Sequence of chain 1.A:
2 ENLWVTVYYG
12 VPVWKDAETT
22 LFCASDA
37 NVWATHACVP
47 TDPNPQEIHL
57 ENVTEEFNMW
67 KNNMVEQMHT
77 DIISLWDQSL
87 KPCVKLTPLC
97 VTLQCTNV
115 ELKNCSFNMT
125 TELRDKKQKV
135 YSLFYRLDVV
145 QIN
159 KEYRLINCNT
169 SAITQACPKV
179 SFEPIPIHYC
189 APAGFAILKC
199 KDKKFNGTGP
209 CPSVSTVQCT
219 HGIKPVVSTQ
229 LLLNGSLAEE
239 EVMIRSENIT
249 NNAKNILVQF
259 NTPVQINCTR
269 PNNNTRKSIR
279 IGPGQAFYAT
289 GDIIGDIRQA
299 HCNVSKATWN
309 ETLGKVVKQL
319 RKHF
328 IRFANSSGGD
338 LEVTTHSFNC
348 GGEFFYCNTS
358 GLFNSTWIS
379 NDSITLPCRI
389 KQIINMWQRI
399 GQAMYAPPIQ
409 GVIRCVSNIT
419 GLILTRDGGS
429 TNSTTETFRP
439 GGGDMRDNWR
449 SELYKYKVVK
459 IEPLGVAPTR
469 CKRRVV

Sequence of chain 1.C:
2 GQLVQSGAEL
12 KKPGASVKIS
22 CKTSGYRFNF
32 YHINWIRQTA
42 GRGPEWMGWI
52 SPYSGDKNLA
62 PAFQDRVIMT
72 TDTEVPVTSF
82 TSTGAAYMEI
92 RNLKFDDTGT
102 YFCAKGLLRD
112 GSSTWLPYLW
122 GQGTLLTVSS

This protein binds this small molecule.
Small molecule (SMILES): CC(=O)N[C@H]1[C@H](O[C@H]2[C@H](O)[C@@H](NC(C)=O)CO[C@@H]2CO)O[C@H](CO)[C@@H](O)[C@@H]1O

Binding-site contacts:
Ligand atom C7 contacts residue ILE247 of chain 1.A at 4.5 Å (hydrophobic).
Ligand atom C3 contacts residue ASN204 of chain 1.A at 3.8 Å.
Ligand atom C8 contacts residue ILE247 of chain 1.A at 4.3 Å (hydrophobic).
Ligand atom O5 contacts residue ASN204 of chain 1.A at 2.4 Å (h-bond).
Ligand atom C2 contacts residue ASN204 of chain 1.A at 2.4 Å.
Ligand atom C8 contacts residue GLU245 of chain 1.A at 3.8 Å.
Ligand atom O6 contacts residue ASN204 of chain 1.A at 4.5 Å.
Ligand atom C8 contacts residue ASN246 of chain 1.A at 4.2 Å.
Ligand atom O5 contacts residue THR206 of chain 1.A at 3.8 Å.
Ligand atom N2 contacts residue THR206 of chain 1.A at 4.3 Å.
Ligand atom O7 contacts residue VAL78 of chain 1.C at 4.1 Å.
Ligand atom C7 contacts residue SER244 of chain 1.A at 4.4 Å.
Ligand atom O7 contacts residue ILE247 of chain 1.A at 3.6 Å.
Ligand atom C7 contacts residue ASN204 of chain 1.A at 3.4 Å.
Ligand atom C8 contacts residue VAL78 of chain 1.C at 4.0 Å (hydrophobic).
Ligand atom C8 contacts residue PRO77 of chain 1.C at 3.4 Å (hydrophobic).
Ligand atom O6 contacts residue THR206 of chain 1.A at 4.2 Å.
Ligand atom C7 contacts residue VAL78 of chain 1.C at 4.5 Å (hydrophobic).
Ligand atom C4 contacts residue ASN204 of chain 1.A at 4.2 Å.
Ligand atom O7 contacts residue ASN204 of chain 1.A at 3.6 Å (h-bond).
Ligand atom C8 contacts residue SER244 of chain 1.A at 3.2 Å.
Ligand atom C1 contacts residue ASN204 of chain 1.A at 1.4 Å.
Ligand atom C5 contacts residue ASN204 of chain 1.A at 3.7 Å.
Ligand atom C1 contacts residue THR206 of chain 1.A at 3.5 Å.
Ligand atom N2 contacts residue ASN204 of chain 1.A at 2.8 Å (h-bond).
Ligand atom O6 contacts residue PRO208 of chain 1.A at 4.4 Å.
Ligand atom C5 contacts residue THR206 of chain 1.A at 3.8 Å.